Binding-site contacts:
Ligand atom C01 contacts residue SER31 of chain 1.A at 4.1 Å.
Ligand atom O08 contacts residue ALA30 of chain 1.A at 3.6 Å.
Ligand atom C07 contacts residue SER31 of chain 1.A at 4.0 Å.
Ligand atom C02 contacts residue SER31 of chain 1.A at 3.7 Å.
Ligand atom C07 contacts residue THR119 of chain 1.A at 4.1 Å.
Ligand atom C07 contacts residue ALA30 of chain 1.A at 3.7 Å (hydrophobic).
Ligand atom O08 contacts residue ALA29 of chain 1.A at 3.6 Å.
Ligand atom C03 contacts residue SER31 of chain 1.A at 4.4 Å.
Ligand atom C01 contacts residue THR119 of chain 1.A at 4.2 Å.
Ligand atom O05 contacts residue SER31 of chain 1.A at 3.7 Å.

Sequence of chain 1.A:
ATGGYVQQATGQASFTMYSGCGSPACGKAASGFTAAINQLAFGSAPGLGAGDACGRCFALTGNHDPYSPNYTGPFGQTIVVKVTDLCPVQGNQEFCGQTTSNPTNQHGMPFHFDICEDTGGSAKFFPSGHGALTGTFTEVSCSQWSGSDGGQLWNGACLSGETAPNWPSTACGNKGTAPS

This protein binds this small molecule.
Small molecule (SMILES): CC(CCO)CCO